Binding-site contacts:
Ligand atom O5 contacts residue ASN111 of chain 1.A at 2.4 Å (h-bond).
Ligand atom C1 contacts residue GLU79 of chain 1.A at 3.8 Å.
Ligand atom C2 contacts residue ASN111 of chain 1.A at 2.4 Å.
Ligand atom C3 contacts residue ASN111 of chain 1.A at 3.8 Å.
Ligand atom C3 contacts residue ASN212 of chain 2.B at 3.7 Å.
Ligand atom C2 contacts residue GLU79 of chain 1.A at 3.6 Å.
Ligand atom C5 contacts residue SER211 of chain 2.B at 4.1 Å.
Ligand atom C6 contacts residue SER211 of chain 2.B at 3.5 Å.
Ligand atom C1 contacts residue ASN111 of chain 1.A at 1.5 Å.
Ligand atom O5 contacts residue SER211 of chain 2.B at 3.5 Å (h-bond).
Ligand atom O7 contacts residue THR213 of chain 2.B at 3.9 Å.
Ligand atom C7 contacts residue GLU79 of chain 1.A at 3.5 Å.
Ligand atom C7 contacts residue ASN80 of chain 1.A at 4.0 Å.
Ligand atom O7 contacts residue GLU79 of chain 1.A at 3.3 Å (salt-bridge).
Ligand atom O3 contacts residue ASN212 of chain 2.B at 2.9 Å (h-bond).
Ligand atom C5 contacts residue ASN135 of chain 1.A at 3.7 Å.
Ligand atom C7 contacts residue ASN111 of chain 1.A at 3.8 Å.
Ligand atom O3 contacts residue SER211 of chain 2.B at 3.3 Å (h-bond).
Ligand atom C1 contacts residue ASN212 of chain 2.B at 4.0 Å.
Ligand atom O5 contacts residue ASN135 of chain 1.A at 3.4 Å (h-bond).
Ligand atom C8 contacts residue GLU79 of chain 1.A at 3.7 Å.
Ligand atom O5 contacts residue ASN212 of chain 2.B at 3.6 Å.
Ligand atom O7 contacts residue ASN80 of chain 1.A at 3.6 Å.
Ligand atom O7 contacts residue ASN212 of chain 2.B at 3.7 Å.
Ligand atom C4 contacts residue ASN212 of chain 2.B at 4.1 Å.
Ligand atom C7 contacts residue ASN212 of chain 2.B at 4.3 Å.
Ligand atom C2 contacts residue ASN212 of chain 2.B at 4.2 Å.
Ligand atom C6 contacts residue THR113 of chain 1.A at 3.4 Å.
Ligand atom O6 contacts residue SER211 of chain 2.B at 3.8 Å.
Ligand atom O3 contacts residue THR213 of chain 2.B at 4.2 Å.
Ligand atom N2 contacts residue ASN212 of chain 2.B at 4.3 Å.
Ligand atom C5 contacts residue ASN111 of chain 1.A at 3.7 Å.
Ligand atom C1 contacts residue ASN135 of chain 1.A at 3.7 Å.
Ligand atom C6 contacts residue ASN135 of chain 1.A at 4.0 Å.
Ligand atom N2 contacts residue ASN111 of chain 1.A at 2.8 Å (h-bond).
Ligand atom N2 contacts residue GLU79 of chain 1.A at 3.6 Å (salt-bridge).
Ligand atom C6 contacts residue PRO210 of chain 2.B at 4.1 Å (hydrophobic).
Ligand atom C4 contacts residue ASN111 of chain 1.A at 4.3 Å.
Ligand atom O4 contacts residue ASN212 of chain 2.B at 3.2 Å (h-bond).
Ligand atom O6 contacts residue THR113 of chain 1.A at 3.0 Å.

Sequence of chain 2.B:
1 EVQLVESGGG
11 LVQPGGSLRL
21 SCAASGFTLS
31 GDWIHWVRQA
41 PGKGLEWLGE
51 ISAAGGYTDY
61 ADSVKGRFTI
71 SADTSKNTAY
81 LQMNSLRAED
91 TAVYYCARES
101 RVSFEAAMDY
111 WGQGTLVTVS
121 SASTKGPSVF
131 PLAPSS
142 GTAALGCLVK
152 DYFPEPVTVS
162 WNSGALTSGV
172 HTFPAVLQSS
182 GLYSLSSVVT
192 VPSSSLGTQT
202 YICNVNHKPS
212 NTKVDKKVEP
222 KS

The small molecule below binds the protein below.
Small molecule (SMILES): CC(=O)N[C@H]1[C@H](O[C@H]2[C@H](O)[C@@H](NC(C)=O)CO[C@@H]2CO)O[C@H](CO)[C@@H](O)[C@@H]1O

Sequence of chain 1.A:
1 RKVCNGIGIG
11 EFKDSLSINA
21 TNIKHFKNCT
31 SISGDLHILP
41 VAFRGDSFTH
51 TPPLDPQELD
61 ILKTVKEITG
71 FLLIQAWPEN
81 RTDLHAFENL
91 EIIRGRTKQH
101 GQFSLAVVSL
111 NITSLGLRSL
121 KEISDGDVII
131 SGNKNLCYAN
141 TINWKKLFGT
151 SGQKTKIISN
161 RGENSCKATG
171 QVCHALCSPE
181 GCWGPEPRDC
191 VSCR